A small-molecule ligand and the protein it binds are described below.
Small molecule (SMILES): C[C@@H](c1ccccn1)N1C[C@H](CO)[C@H]2CCC[C@@H](C1=O)N2S(=O)(=O)c1cc(Cl)cc(Cl)c1

Binding-site contacts:
Ligand atom O3 contacts residue TYR115 of chain 1.A at 3.5 Å (h-bond).
Ligand atom O4 contacts residue PHE132 of chain 1.A at 3.4 Å.
Ligand atom O1 contacts residue PHE71 of chain 1.A at 3.5 Å.
Ligand atom C18 contacts residue TYR115 of chain 1.A at 2.8 Å (hydrophobic).
Ligand atom C8 contacts residue TYR61 of chain 1.A at 3.9 Å (hydrophobic).
Ligand atom N2 contacts residue TYR115 of chain 1.A at 3.2 Å (h-bond).
Ligand atom C19 contacts residue TYR115 of chain 1.A at 3.0 Å (hydrophobic).
Ligand atom O2 contacts residue PHE83 of chain 1.A at 3.8 Å.
Ligand atom C7 contacts residue PHE83 of chain 1.A at 3.7 Å (hydrophobic).
Ligand atom C11 contacts residue TYR115 of chain 1.A at 3.7 Å (hydrophobic).
Ligand atom C6 contacts residue TRP92 of chain 1.A at 3.7 Å (hydrophobic).
Ligand atom C2 contacts residue TYR115 of chain 1.A at 3.1 Å (hydrophobic).
Ligand atom C10 contacts residue ARG77 of chain 1.A at 3.5 Å.
Ligand atom CL1 contacts residue GLY120 of chain 1.A at 3.5 Å.
Ligand atom O1 contacts residue ASP72 of chain 1.A at 3.7 Å.
Ligand atom S1 contacts residue PHE132 of chain 1.A at 3.8 Å.
Ligand atom C3 contacts residue PHE71 of chain 1.A at 3.9 Å (hydrophobic).
Ligand atom O3 contacts residue ILE89 of chain 1.A at 2.9 Å (h-bond).
Ligand atom N1 contacts residue TYR115 of chain 1.A at 3.7 Å.
Ligand atom C17 contacts residue TYR115 of chain 1.A at 3.6 Å (hydrophobic).
Ligand atom C7 contacts residue TYR61 of chain 1.A at 3.6 Å (hydrophobic).
Ligand atom C14 contacts residue TYR115 of chain 1.A at 3.7 Å (hydrophobic).
Ligand atom CL2 contacts residue ASP72 of chain 1.A at 3.5 Å.
Ligand atom C4 contacts residue TYR115 of chain 1.A at 3.3 Å (hydrophobic).
Ligand atom O4 contacts residue TYR115 of chain 1.A at 3.5 Å.
Ligand atom C13 contacts residue GLU87 of chain 1.A at 3.5 Å.
Ligand atom C6 contacts residue VAL88 of chain 1.A at 3.9 Å (hydrophobic).
Ligand atom C20 contacts residue PHE71 of chain 1.A at 3.7 Å (hydrophobic).
Ligand atom C12 contacts residue TYR115 of chain 1.A at 3.8 Å (hydrophobic).
Ligand atom C5 contacts residue TRP92 of chain 1.A at 3.6 Å (hydrophobic).
Ligand atom O1 contacts residue PHE132 of chain 1.A at 3.3 Å.
Ligand atom O3 contacts residue VAL88 of chain 1.A at 3.3 Å.
Ligand atom C21 contacts residue ASP72 of chain 1.A at 3.9 Å.
Ligand atom C10 contacts residue TYR61 of chain 1.A at 3.8 Å (hydrophobic).
Ligand atom CL2 contacts residue MET123 of chain 1.A at 3.7 Å.
Ligand atom C2 contacts residue ILE124 of chain 1.A at 3.7 Å (hydrophobic).
Ligand atom CL2 contacts residue ARG77 of chain 1.A at 3.4 Å.
Ligand atom C20 contacts residue ASP72 of chain 1.A at 3.2 Å.
Ligand atom C22 contacts residue MET123 of chain 1.A at 3.7 Å (hydrophobic).
Ligand atom CL1 contacts residue GLY121 of chain 1.A at 3.3 Å.

Sequence of chain 1.A:
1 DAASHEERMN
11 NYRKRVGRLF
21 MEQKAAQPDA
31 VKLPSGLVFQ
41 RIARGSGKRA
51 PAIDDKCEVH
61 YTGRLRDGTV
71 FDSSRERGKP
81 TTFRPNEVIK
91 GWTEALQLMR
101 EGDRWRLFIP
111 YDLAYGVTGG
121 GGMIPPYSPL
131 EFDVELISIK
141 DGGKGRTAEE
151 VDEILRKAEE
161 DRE